A small-molecule ligand and the protein it binds are described below.
Small molecule (SMILES): C/C1=C\[C@H](C)C[C@H](C)OC(=O)C[C@H](c2ccc(O)cc2)NC(=O)[C@@H](Cc2c(Br)[nH]c3ccccc23)N(C)C(=O)[C@H](C)NC(=O)[C@@H](C)C1

Binding-site contacts:
Ligand atom C22 contacts residue ILE77 of chain 1.C at 3.5 Å (hydrophobic).
Ligand atom O5 contacts residue PRO114 of chain 1.C at 4.5 Å.
Ligand atom C24 contacts residue LEU112 of chain 1.C at 4.2 Å (hydrophobic).
Ligand atom O5 contacts residue ALA116 of chain 1.C at 3.3 Å.
Ligand atom O5 contacts residue ASN117 of chain 1.C at 4.0 Å.
Ligand atom C25 contacts residue PRO114 of chain 1.C at 4.3 Å (hydrophobic).
Ligand atom C25 contacts residue ARG179 of chain 1.C at 4.1 Å.
Ligand atom C26 contacts residue ARG179 of chain 1.C at 3.6 Å.
Ligand atom C20 contacts residue ILE77 of chain 1.C at 3.4 Å (hydrophobic).
Ligand atom C27 contacts residue ILE77 of chain 1.C at 4.4 Å (hydrophobic).
Ligand atom C32 contacts residue ILE77 of chain 1.C at 4.4 Å (hydrophobic).
Ligand atom C26 contacts residue LEU112 of chain 1.C at 4.3 Å (hydrophobic).
Ligand atom C33 contacts residue ILE77 of chain 1.C at 3.5 Å (hydrophobic).
Ligand atom C33 contacts residue ILE78 of chain 1.C at 4.4 Å (hydrophobic).
Ligand atom N3 contacts residue ARG179 of chain 1.C at 4.2 Å.
Ligand atom N3 contacts residue ASP181 of chain 1.C at 4.0 Å.
Ligand atom C25 contacts residue LEU112 of chain 1.C at 3.5 Å (hydrophobic).
Ligand atom C31 contacts residue PRO114 of chain 1.C at 4.2 Å (hydrophobic).
Ligand atom C23 contacts residue ILE77 of chain 1.C at 3.5 Å (hydrophobic).
Ligand atom BR contacts residue ASP181 of chain 1.C at 4.2 Å.
Ligand atom C31 contacts residue ALA116 of chain 1.C at 4.5 Å (hydrophobic).
Ligand atom C32 contacts residue PRO114 of chain 1.C at 4.3 Å (hydrophobic).
Ligand atom C32 contacts residue ALA116 of chain 1.C at 4.3 Å (hydrophobic).
Ligand atom C28 contacts residue ILE77 of chain 1.C at 4.4 Å (hydrophobic).
Ligand atom C21 contacts residue ILE77 of chain 1.C at 3.5 Å (hydrophobic).
Ligand atom BR contacts residue HIC75 of chain 1.C at 3.2 Å.
Ligand atom C28 contacts residue HIC75 of chain 1.C at 4.1 Å.
Ligand atom C23 contacts residue PRO114 of chain 1.C at 3.5 Å (hydrophobic).
Ligand atom C24 contacts residue ILE77 of chain 1.C at 4.4 Å (hydrophobic).
Ligand atom C34 contacts residue ILE77 of chain 1.C at 3.9 Å (hydrophobic).
Ligand atom C27 contacts residue ARG179 of chain 1.C at 3.9 Å.
Ligand atom C24 contacts residue PRO114 of chain 1.C at 3.4 Å (hydrophobic).

Sequence of chain 1.C:
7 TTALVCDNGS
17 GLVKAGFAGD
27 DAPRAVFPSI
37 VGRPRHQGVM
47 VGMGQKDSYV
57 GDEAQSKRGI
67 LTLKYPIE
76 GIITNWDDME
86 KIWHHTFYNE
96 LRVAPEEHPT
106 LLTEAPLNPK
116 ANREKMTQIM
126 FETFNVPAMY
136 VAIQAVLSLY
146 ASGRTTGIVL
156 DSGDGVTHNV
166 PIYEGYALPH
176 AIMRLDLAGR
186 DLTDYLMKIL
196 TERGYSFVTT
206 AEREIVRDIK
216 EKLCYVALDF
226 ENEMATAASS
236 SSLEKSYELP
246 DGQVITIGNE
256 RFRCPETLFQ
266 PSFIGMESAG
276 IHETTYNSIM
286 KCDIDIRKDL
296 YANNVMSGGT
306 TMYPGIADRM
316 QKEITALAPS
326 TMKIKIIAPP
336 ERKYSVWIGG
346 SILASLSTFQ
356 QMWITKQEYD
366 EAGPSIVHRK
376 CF